A small-molecule ligand and the protein it binds are described below.
Small molecule (SMILES): CC(=O)N[C@H]1[C@H](O[C@H]2[C@H](O)[C@@H](NC(C)=O)CO[C@@H]2CO[C@@H]2O[C@@H](C)[C@@H](O)[C@@H](O)[C@@H]2O)O[C@H](CO)[C@@H](O)[C@@H]1O

Sequence of chain 1.A:
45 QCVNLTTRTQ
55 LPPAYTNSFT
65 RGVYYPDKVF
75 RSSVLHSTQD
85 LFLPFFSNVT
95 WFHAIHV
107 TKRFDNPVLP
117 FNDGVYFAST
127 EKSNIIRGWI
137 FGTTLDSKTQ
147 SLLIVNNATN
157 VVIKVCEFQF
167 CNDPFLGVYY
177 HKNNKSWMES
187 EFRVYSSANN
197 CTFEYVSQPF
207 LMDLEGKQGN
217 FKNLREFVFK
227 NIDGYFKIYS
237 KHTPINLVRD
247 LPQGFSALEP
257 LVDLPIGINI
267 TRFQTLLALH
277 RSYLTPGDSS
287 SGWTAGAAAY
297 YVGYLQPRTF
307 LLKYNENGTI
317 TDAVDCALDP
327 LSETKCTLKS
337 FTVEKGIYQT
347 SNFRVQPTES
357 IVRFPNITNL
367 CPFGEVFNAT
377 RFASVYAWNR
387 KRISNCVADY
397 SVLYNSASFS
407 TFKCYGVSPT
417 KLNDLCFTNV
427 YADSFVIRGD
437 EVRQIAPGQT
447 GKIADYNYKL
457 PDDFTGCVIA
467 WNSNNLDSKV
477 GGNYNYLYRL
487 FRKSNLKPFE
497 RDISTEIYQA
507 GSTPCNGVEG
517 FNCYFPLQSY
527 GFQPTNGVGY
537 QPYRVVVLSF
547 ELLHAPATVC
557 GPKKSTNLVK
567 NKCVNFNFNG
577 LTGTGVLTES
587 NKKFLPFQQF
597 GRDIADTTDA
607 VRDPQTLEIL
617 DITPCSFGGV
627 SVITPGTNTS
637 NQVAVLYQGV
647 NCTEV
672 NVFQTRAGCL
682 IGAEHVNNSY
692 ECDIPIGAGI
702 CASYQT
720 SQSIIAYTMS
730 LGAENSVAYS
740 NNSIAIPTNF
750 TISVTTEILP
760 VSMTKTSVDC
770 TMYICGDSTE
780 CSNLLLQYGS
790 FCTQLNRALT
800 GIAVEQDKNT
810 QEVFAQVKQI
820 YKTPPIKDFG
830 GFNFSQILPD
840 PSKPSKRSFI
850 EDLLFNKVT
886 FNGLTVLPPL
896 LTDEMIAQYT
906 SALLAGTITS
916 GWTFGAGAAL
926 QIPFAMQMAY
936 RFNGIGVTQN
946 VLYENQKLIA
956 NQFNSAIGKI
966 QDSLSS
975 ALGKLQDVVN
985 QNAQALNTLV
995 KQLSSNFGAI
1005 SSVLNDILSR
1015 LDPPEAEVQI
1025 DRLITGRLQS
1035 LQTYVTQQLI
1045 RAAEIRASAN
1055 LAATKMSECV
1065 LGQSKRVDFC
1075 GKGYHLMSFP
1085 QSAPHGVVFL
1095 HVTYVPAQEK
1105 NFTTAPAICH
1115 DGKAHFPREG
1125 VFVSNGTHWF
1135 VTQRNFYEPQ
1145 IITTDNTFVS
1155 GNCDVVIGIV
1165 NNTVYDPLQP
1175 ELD

Sequence of chain 1.B:
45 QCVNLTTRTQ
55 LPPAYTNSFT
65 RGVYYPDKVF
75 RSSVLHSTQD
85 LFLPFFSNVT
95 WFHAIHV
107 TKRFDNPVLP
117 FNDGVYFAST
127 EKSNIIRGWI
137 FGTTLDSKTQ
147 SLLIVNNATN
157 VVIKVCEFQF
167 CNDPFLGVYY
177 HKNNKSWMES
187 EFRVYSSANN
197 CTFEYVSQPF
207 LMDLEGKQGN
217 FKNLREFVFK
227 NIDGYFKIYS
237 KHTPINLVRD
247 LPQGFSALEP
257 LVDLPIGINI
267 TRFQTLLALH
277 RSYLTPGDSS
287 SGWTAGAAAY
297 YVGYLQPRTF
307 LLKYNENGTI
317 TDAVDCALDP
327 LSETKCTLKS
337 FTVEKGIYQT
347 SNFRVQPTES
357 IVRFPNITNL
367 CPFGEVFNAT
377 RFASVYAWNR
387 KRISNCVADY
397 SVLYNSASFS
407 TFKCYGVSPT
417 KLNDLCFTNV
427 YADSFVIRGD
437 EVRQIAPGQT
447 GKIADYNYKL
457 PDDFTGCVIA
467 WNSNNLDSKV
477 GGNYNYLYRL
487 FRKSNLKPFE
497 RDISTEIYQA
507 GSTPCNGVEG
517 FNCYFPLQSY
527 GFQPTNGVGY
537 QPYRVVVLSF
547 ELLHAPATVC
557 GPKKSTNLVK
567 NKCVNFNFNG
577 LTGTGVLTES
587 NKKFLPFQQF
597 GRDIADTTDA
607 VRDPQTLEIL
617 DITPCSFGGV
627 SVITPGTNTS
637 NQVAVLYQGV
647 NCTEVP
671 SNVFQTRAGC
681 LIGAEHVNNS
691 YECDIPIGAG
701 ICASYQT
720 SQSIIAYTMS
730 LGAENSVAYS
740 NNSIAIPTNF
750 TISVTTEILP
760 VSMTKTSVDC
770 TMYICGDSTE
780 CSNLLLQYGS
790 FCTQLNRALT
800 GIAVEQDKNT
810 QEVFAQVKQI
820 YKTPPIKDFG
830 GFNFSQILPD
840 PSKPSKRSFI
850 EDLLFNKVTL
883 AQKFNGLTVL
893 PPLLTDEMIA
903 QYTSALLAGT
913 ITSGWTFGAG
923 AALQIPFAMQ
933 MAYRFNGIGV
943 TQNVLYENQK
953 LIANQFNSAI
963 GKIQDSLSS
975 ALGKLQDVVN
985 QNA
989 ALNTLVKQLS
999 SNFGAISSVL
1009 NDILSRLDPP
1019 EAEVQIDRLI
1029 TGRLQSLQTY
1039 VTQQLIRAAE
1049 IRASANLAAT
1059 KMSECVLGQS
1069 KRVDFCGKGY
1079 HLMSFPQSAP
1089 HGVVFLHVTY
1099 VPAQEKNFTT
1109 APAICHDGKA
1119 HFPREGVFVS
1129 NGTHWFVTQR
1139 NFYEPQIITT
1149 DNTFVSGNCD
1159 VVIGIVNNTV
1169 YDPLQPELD

Binding-site contacts:
Ligand atom C1 contacts residue ASN1105 of chain 1.A at 3.5 Å.
Ligand atom O2 contacts residue ASN1105 of chain 1.A at 3.4 Å (h-bond).
Ligand atom O5 contacts residue ASN1105 of chain 1.A at 2.5 Å (h-bond).
Ligand atom O3 contacts residue ASN1105 of chain 1.A at 2.9 Å (h-bond).
Ligand atom C5 contacts residue ASN1105 of chain 1.A at 3.2 Å.
Ligand atom C1 contacts residue ASN1105 of chain 1.A at 1.4 Å.
Ligand atom C1 contacts residue GLN926 of chain 1.B at 4.2 Å.
Ligand atom C3 contacts residue ASN1105 of chain 1.A at 3.2 Å.
Ligand atom O7 contacts residue ASN1105 of chain 1.A at 4.4 Å.
Ligand atom C6 contacts residue ASN1105 of chain 1.A at 3.3 Å.
Ligand atom C8 contacts residue ALA737 of chain 1.A at 4.3 Å (hydrophobic).
Ligand atom O6 contacts residue ASN1105 of chain 1.A at 2.8 Å (h-bond).
Ligand atom O5 contacts residue ASN1105 of chain 1.A at 3.5 Å (h-bond).
Ligand atom C5 contacts residue ALA737 of chain 1.A at 3.8 Å (hydrophobic).
Ligand atom C2 contacts residue ASN1105 of chain 1.A at 3.9 Å.
Ligand atom N2 contacts residue ASN1105 of chain 1.A at 3.7 Å.
Ligand atom O5 contacts residue GLN926 of chain 1.B at 3.8 Å.
Ligand atom C4 contacts residue THR1107 of chain 1.A at 4.5 Å.
Ligand atom O7 contacts residue ALA737 of chain 1.A at 3.5 Å.
Ligand atom C2 contacts residue ASN1105 of chain 1.A at 2.5 Å.
Ligand atom C3 contacts residue ASN1105 of chain 1.A at 3.8 Å.
Ligand atom C7 contacts residue ALA737 of chain 1.A at 4.0 Å (hydrophobic).
Ligand atom O5 contacts residue ALA737 of chain 1.A at 4.0 Å.
Ligand atom O4 contacts residue ALA737 of chain 1.A at 4.4 Å.
Ligand atom C4 contacts residue ASN1105 of chain 1.A at 3.8 Å.